Sequence of chain 1.G:
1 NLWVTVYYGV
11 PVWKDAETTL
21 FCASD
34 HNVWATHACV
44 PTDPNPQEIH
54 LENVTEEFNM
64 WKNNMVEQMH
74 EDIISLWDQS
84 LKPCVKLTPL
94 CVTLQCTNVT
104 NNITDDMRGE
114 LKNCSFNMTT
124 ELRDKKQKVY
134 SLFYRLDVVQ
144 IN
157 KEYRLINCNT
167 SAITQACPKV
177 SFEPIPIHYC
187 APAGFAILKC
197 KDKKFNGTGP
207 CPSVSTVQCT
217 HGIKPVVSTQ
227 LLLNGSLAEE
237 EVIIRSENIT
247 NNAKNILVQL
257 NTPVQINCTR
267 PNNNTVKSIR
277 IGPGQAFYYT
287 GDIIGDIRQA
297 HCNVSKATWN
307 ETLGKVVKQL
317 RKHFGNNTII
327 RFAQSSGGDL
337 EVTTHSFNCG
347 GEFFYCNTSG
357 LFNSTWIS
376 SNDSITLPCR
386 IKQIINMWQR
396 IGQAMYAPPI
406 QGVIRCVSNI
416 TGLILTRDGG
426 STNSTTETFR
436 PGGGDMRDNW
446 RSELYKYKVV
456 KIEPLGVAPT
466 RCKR

This protein binds this small molecule.
Small molecule (SMILES): CC(=O)N[C@@H]1[C@@H](O)[C@H](O)[C@@H](CO)O[C@H]1O

Binding-site contacts:
Ligand atom C7 contacts residue ASN263 of chain 1.G at 3.4 Å.
Ligand atom O6 contacts residue ARG410 of chain 1.G at 4.4 Å.
Ligand atom O5 contacts residue ASN263 of chain 1.G at 2.4 Å (h-bond).
Ligand atom C8 contacts residue GLN261 of chain 1.G at 3.5 Å.
Ligand atom C5 contacts residue ARG410 of chain 1.G at 4.4 Å.
Ligand atom N2 contacts residue GLN261 of chain 1.G at 3.0 Å (h-bond).
Ligand atom C1 contacts residue ASN263 of chain 1.G at 1.5 Å.
Ligand atom C7 contacts residue GLN261 of chain 1.G at 4.0 Å.
Ligand atom C2 contacts residue ASN263 of chain 1.G at 2.5 Å.
Ligand atom O5 contacts residue ARG410 of chain 1.G at 3.1 Å (salt-bridge).
Ligand atom C8 contacts residue ASN263 of chain 1.G at 4.0 Å.
Ligand atom O3 contacts residue GLN261 of chain 1.G at 4.0 Å.
Ligand atom N2 contacts residue ASN263 of chain 1.G at 3.0 Å (h-bond).
Ligand atom O7 contacts residue ASN299 of chain 1.G at 4.1 Å.
Ligand atom C8 contacts residue VAL300 of chain 1.G at 4.4 Å (hydrophobic).
Ligand atom C1 contacts residue ARG410 of chain 1.G at 3.7 Å.
Ligand atom O7 contacts residue ASN263 of chain 1.G at 3.4 Å (h-bond).
Ligand atom C7 contacts residue ASN299 of chain 1.G at 4.3 Å.
Ligand atom C6 contacts residue ARG410 of chain 1.G at 4.4 Å.
Ligand atom C8 contacts residue SER301 of chain 1.G at 4.0 Å.
Ligand atom C2 contacts residue GLN261 of chain 1.G at 3.6 Å.
Ligand atom C5 contacts residue ASN263 of chain 1.G at 3.8 Å.
Ligand atom C8 contacts residue ASN299 of chain 1.G at 3.5 Å.
Ligand atom C1 contacts residue GLN261 of chain 1.G at 3.8 Å.
Ligand atom C3 contacts residue ASN263 of chain 1.G at 3.9 Å.
Ligand atom C4 contacts residue ASN263 of chain 1.G at 4.3 Å.
Ligand atom C3 contacts residue GLN261 of chain 1.G at 3.4 Å.